Binding-site contacts:
Ligand atom N2 contacts residue HIS1132 of chain 1.A at 4.3 Å.
Ligand atom N2 contacts residue ASN1129 of chain 1.A at 2.9 Å (h-bond).
Ligand atom C4 contacts residue ASN1129 of chain 1.A at 4.2 Å.
Ligand atom O7 contacts residue ASN1129 of chain 1.A at 3.1 Å (h-bond).
Ligand atom C6 contacts residue PHE1134 of chain 1.A at 4.4 Å (hydrophobic).
Ligand atom C3 contacts residue ASN1129 of chain 1.A at 3.8 Å.
Ligand atom C1 contacts residue HIS1132 of chain 1.A at 3.5 Å.
Ligand atom C1 contacts residue ASN1129 of chain 1.A at 1.4 Å.
Ligand atom O5 contacts residue PHE1134 of chain 1.A at 4.3 Å.
Ligand atom C7 contacts residue ASN1129 of chain 1.A at 3.2 Å.
Ligand atom C2 contacts residue HIS1132 of chain 1.A at 4.0 Å.
Ligand atom C4 contacts residue HIS1132 of chain 1.A at 4.0 Å.
Ligand atom O5 contacts residue HIS1132 of chain 1.A at 3.9 Å.
Ligand atom O5 contacts residue ASN1129 of chain 1.A at 2.4 Å (h-bond).
Ligand atom C5 contacts residue ASN1129 of chain 1.A at 3.7 Å.
Ligand atom C5 contacts residue HIS1132 of chain 1.A at 3.5 Å.
Ligand atom C8 contacts residue GLY1130 of chain 1.A at 4.5 Å.
Ligand atom C8 contacts residue THR1131 of chain 1.A at 3.5 Å.
Ligand atom C7 contacts residue THR1131 of chain 1.A at 4.3 Å.
Ligand atom N2 contacts residue THR1131 of chain 1.A at 4.0 Å.
Ligand atom C2 contacts residue ASN1129 of chain 1.A at 2.5 Å.
Ligand atom O4 contacts residue HIS1132 of chain 1.A at 3.8 Å.
Ligand atom C3 contacts residue HIS1132 of chain 1.A at 3.6 Å.
Ligand atom C8 contacts residue ASN1129 of chain 1.A at 3.6 Å.

A small-molecule ligand and the protein it binds are described below.
Small molecule (SMILES): CC(=O)N[C@@H]1[C@@H](O)[C@H](O)[C@@H](CO)O[C@H]1O

Sequence of chain 1.A:
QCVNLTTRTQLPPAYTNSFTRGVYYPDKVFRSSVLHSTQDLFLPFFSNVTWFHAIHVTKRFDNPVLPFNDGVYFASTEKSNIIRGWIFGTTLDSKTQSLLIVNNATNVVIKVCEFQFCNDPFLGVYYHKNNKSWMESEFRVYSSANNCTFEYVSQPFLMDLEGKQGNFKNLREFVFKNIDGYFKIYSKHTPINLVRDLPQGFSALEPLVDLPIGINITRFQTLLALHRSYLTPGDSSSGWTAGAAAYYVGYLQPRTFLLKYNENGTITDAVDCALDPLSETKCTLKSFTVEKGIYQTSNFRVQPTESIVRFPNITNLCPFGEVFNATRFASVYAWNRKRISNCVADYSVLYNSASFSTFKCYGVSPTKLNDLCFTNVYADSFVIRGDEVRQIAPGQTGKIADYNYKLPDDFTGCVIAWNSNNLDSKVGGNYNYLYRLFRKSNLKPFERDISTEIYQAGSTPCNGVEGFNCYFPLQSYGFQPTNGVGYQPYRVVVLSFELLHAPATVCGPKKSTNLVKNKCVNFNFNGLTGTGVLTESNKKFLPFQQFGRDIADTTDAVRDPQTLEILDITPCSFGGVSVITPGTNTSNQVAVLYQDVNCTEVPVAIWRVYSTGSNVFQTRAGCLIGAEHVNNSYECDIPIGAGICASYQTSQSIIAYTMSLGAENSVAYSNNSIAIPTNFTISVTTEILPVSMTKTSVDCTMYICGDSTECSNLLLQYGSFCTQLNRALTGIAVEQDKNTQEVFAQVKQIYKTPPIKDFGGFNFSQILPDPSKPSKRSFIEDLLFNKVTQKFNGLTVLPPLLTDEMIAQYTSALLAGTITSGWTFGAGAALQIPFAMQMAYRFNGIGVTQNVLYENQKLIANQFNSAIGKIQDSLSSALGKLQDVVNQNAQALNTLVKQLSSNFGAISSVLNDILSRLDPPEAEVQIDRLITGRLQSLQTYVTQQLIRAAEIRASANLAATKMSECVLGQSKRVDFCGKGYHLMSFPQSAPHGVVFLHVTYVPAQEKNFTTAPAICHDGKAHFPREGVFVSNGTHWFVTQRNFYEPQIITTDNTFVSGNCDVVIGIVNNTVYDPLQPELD